A small-molecule ligand and the protein it binds are described below.
Small molecule (SMILES): CC(=O)N[C@@H]1[C@@H](O)[C@@H](OS(=O)(=O)O)[C@@H](CO)O[C@H]1O

Sequence of chain 1.A:
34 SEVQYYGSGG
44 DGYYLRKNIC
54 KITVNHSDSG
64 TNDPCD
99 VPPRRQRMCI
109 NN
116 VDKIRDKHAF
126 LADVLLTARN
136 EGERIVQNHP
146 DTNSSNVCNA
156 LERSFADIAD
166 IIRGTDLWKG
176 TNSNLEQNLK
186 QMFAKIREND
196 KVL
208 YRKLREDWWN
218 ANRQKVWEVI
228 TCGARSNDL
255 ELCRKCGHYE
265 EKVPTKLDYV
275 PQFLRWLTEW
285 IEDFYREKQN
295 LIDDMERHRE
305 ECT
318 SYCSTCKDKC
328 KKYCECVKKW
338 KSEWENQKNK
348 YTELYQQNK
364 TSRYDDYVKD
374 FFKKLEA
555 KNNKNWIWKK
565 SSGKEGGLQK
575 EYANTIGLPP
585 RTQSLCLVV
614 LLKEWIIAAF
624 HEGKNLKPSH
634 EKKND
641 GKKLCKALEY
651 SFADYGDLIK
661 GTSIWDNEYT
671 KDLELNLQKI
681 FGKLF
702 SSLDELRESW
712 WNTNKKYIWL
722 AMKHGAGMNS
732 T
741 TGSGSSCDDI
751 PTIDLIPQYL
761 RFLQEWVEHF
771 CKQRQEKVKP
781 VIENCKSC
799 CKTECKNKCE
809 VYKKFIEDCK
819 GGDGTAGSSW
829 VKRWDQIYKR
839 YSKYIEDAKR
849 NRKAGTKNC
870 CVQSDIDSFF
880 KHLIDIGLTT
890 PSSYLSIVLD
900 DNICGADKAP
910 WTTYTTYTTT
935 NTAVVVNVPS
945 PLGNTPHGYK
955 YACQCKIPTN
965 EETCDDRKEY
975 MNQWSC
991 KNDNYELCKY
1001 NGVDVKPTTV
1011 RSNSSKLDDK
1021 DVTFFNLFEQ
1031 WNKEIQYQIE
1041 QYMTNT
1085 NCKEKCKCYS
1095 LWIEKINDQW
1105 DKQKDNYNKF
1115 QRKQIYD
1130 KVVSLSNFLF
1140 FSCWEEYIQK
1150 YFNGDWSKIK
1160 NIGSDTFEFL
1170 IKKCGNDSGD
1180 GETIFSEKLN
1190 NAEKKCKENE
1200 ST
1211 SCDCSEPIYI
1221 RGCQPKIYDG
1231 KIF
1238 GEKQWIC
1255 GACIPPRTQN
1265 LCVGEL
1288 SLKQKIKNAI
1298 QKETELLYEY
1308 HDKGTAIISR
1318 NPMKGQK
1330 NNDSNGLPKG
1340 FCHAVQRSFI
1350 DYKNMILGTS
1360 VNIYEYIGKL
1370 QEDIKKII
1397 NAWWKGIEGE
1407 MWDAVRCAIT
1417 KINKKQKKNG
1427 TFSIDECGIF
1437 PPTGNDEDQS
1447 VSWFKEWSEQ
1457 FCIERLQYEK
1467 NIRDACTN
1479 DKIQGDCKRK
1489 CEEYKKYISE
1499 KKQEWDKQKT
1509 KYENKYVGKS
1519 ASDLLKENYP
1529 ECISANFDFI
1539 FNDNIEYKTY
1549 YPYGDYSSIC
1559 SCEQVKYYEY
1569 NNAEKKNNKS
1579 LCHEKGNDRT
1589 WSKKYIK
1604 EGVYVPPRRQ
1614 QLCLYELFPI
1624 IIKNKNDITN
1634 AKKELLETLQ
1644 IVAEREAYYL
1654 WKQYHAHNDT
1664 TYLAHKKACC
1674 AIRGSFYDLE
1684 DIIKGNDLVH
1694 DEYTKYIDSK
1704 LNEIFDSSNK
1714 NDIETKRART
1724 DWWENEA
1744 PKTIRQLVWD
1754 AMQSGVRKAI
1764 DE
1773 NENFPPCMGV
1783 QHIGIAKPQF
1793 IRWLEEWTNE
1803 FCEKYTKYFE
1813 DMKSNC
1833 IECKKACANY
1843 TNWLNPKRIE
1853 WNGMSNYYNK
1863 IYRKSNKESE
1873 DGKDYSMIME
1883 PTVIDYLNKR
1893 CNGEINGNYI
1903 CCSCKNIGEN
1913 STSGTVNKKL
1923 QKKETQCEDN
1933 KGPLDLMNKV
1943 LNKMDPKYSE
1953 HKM

Binding-site contacts:
Ligand atom S contacts residue TYR913 of chain 1.A at 3.5 Å (h-bond).
Ligand atom O6 contacts residue TYR913 of chain 1.A at 3.1 Å (h-bond).
Ligand atom C7 contacts residue THR915 of chain 1.A at 4.3 Å.
Ligand atom OSC contacts residue LYS972 of chain 1.A at 3.3 Å.
Ligand atom OSC contacts residue ASP970 of chain 1.A at 4.2 Å.
Ligand atom O4 contacts residue TYR913 of chain 1.A at 3.1 Å (h-bond).
Ligand atom O7 contacts residue LYS954 of chain 1.A at 3.0 Å (salt-bridge).
Ligand atom O5 contacts residue THR914 of chain 1.A at 3.1 Å.
Ligand atom C8 contacts residue THR915 of chain 1.A at 3.1 Å.
Ligand atom C7 contacts residue LYS954 of chain 1.A at 3.5 Å.
Ligand atom C2 contacts residue THR914 of chain 1.A at 4.0 Å.
Ligand atom C4 contacts residue ASP970 of chain 1.A at 4.2 Å.
Ligand atom O1 contacts residue THR914 of chain 1.A at 3.0 Å.
Ligand atom O4 contacts residue THR914 of chain 1.A at 3.9 Å.
Ligand atom C1 contacts residue THR914 of chain 1.A at 3.5 Å.
Ligand atom C4 contacts residue TYR913 of chain 1.A at 4.2 Å (hydrophobic).
Ligand atom N2 contacts residue LYS954 of chain 1.A at 4.2 Å.
Ligand atom C5 contacts residue THR914 of chain 1.A at 4.3 Å.
Ligand atom OSA contacts residue TYR913 of chain 1.A at 2.8 Å (h-bond).
Ligand atom O5 contacts residue TYR913 of chain 1.A at 4.2 Å.
Ligand atom C5 contacts residue TYR913 of chain 1.A at 4.2 Å (hydrophobic).
Ligand atom S contacts residue LYS972 of chain 1.A at 4.2 Å.
Ligand atom OSB contacts residue THR915 of chain 1.A at 3.6 Å.
Ligand atom C6 contacts residue TYR913 of chain 1.A at 3.5 Å (hydrophobic).
Ligand atom OSB contacts residue LYS972 of chain 1.A at 3.9 Å.
Ligand atom OSA contacts residue LYS972 of chain 1.A at 4.3 Å.
Ligand atom C8 contacts residue LYS954 of chain 1.A at 4.0 Å.
Ligand atom C3 contacts residue ASP970 of chain 1.A at 4.0 Å.
Ligand atom OSB contacts residue TYR913 of chain 1.A at 4.3 Å.